Sequence of chain 1.C:
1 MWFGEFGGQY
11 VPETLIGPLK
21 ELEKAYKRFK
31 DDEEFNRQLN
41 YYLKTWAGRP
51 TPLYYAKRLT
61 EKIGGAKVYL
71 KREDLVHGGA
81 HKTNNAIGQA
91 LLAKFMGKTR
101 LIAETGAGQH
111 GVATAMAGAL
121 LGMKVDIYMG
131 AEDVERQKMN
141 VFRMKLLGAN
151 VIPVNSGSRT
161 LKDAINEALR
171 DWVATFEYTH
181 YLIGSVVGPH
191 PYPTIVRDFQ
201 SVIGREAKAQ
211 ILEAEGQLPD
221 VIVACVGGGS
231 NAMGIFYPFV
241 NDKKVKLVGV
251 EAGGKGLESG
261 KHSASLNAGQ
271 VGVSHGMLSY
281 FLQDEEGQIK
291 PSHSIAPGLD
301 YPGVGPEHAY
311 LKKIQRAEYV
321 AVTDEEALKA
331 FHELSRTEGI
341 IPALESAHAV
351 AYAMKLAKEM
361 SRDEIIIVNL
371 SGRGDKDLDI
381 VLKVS

Binding-site contacts:
Ligand atom O contacts residue ALA107 of chain 1.C at 3.6 Å.
Ligand atom N1 contacts residue GLU345 of chain 1.C at 3.4 Å.
Ligand atom O3P contacts residue LYS82 of chain 1.C at 3.1 Å (salt-bridge).
Ligand atom N contacts residue GLY298 of chain 1.C at 3.6 Å.
Ligand atom O2P contacts residue SER230 of chain 1.C at 3.4 Å (h-bond).
Ligand atom O contacts residue GLN109 of chain 1.C at 3.0 Å (h-bond).
Ligand atom N contacts residue LYS82 of chain 1.C at 3.6 Å.
Ligand atom C6 contacts residue GLU345 of chain 1.C at 3.5 Å.
Ligand atom P contacts residue SER230 of chain 1.C at 3.4 Å.
Ligand atom O2P contacts residue GLY227 of chain 1.C at 2.8 Å (h-bond).
Ligand atom O4P contacts residue LYS82 of chain 1.C at 3.5 Å (salt-bridge).
Ligand atom C contacts residue THR105 of chain 1.C at 3.4 Å.
Ligand atom OG contacts residue GLY106 of chain 1.C at 3.4 Å.
Ligand atom O2P contacts residue GLY229 of chain 1.C at 2.8 Å (h-bond).
Ligand atom O3P contacts residue GLY229 of chain 1.C at 3.5 Å (h-bond).
Ligand atom O contacts residue HIS110 of chain 1.C at 2.9 Å (h-bond).
Ligand atom C6 contacts residue SER371 of chain 1.C at 3.5 Å.
Ligand atom O1P contacts residue ASN231 of chain 1.C at 2.8 Å (h-bond).
Ligand atom O contacts residue THR105 of chain 1.C at 3.3 Å (h-bond).
Ligand atom C4A contacts residue LYS82 of chain 1.C at 3.5 Å.
Ligand atom C4A contacts residue GLY298 of chain 1.C at 3.1 Å.
Ligand atom CB contacts residue ASP300 of chain 1.C at 3.3 Å.
Ligand atom O3P contacts residue SER185 of chain 1.C at 2.7 Å (h-bond).
Ligand atom O2P contacts residue GLY228 of chain 1.C at 3.4 Å (h-bond).
Ligand atom OXT contacts residue HIS110 of chain 1.C at 3.5 Å.
Ligand atom C6 contacts residue HIS81 of chain 1.C at 3.7 Å.
Ligand atom C2A contacts residue GLU345 of chain 1.C at 3.6 Å.
Ligand atom C5A contacts residue GLY298 of chain 1.C at 3.6 Å.
Ligand atom OXT contacts residue GLY106 of chain 1.C at 3.0 Å (h-bond).
Ligand atom OG contacts residue ASP300 of chain 1.C at 2.7 Å (salt-bridge).
Ligand atom O3P contacts residue SER230 of chain 1.C at 2.7 Å (h-bond).
Ligand atom O contacts residue GLY108 of chain 1.C at 3.5 Å (h-bond).
Ligand atom N1 contacts residue SER371 of chain 1.C at 2.8 Å (h-bond).
Ligand atom OXT contacts residue THR105 of chain 1.C at 2.7 Å (h-bond).
Ligand atom OG contacts residue GLY298 of chain 1.C at 3.6 Å.
Ligand atom OG contacts residue ALA107 of chain 1.C at 2.8 Å (h-bond).
Ligand atom O3 contacts residue GLN109 of chain 1.C at 3.2 Å.
Ligand atom O1P contacts residue HIS81 of chain 1.C at 2.8 Å (h-bond).
Ligand atom C contacts residue HIS110 of chain 1.C at 3.6 Å.
Ligand atom O1P contacts residue SER230 of chain 1.C at 3.3 Å (h-bond).

This protein binds this small molecule.
Small molecule (SMILES): Cc1ncc(COP(=O)(O)O)c(CN[C@@H](CO)C(=O)O)c1O